A small-molecule ligand and the protein it binds are described below.
Small molecule (SMILES): CCS(=O)(=O)NC1CCN(C(=O)CNc2cc(I)c(Cl)cc2OC)CC1

Sequence of chain 1.A:
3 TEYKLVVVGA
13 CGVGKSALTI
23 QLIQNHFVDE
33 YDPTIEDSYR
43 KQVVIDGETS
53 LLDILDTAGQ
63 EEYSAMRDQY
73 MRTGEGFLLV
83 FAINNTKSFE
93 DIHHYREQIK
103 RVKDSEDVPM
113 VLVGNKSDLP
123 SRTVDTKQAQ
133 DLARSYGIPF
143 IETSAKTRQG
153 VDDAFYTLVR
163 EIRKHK

Binding-site contacts:
Ligand atom C25 contacts residue MET73 of chain 1.A at 3.5 Å (hydrophobic).
Ligand atom C26 contacts residue VAL10 of chain 1.A at 3.6 Å (hydrophobic).
Ligand atom C21 contacts residue CYS13 of chain 1.A at 3.7 Å (hydrophobic).
Ligand atom I04 contacts residue GLU63 of chain 1.A at 3.9 Å.
Ligand atom CL1 contacts residue MET73 of chain 1.A at 4.0 Å.
Ligand atom O18 contacts residue GLU64 of chain 1.A at 3.3 Å.
Ligand atom O24 contacts residue GLN100 of chain 1.A at 3.3 Å (h-bond).
Ligand atom C12 contacts residue ARG69 of chain 1.A at 3.8 Å.
Ligand atom C25 contacts residue GLN100 of chain 1.A at 3.1 Å.
Ligand atom CL1 contacts residue TYR72 of chain 1.A at 3.5 Å.
Ligand atom S15 contacts residue GLU63 of chain 1.A at 3.9 Å.
Ligand atom C03 contacts residue VAL10 of chain 1.A at 3.8 Å (hydrophobic).
Ligand atom C13 contacts residue GLU63 of chain 1.A at 3.9 Å.
Ligand atom O22 contacts residue ARG69 of chain 1.A at 3.2 Å (salt-bridge).
Ligand atom I04 contacts residue THR59 of chain 1.A at 3.3 Å.
Ligand atom C11 contacts residue ARG69 of chain 1.A at 3.7 Å.
Ligand atom N14 contacts residue GLU63 of chain 1.A at 2.9 Å (salt-bridge).
Ligand atom C05 contacts residue VAL10 of chain 1.A at 3.9 Å (hydrophobic).
Ligand atom C20 contacts residue GLU63 of chain 1.A at 3.7 Å.
Ligand atom C02 contacts residue VAL10 of chain 1.A at 3.5 Å (hydrophobic).
Ligand atom O19 contacts residue GLU63 of chain 1.A at 3.7 Å.
Ligand atom C08 contacts residue GLY11 of chain 1.A at 3.2 Å.
Ligand atom C21 contacts residue GLY11 of chain 1.A at 3.6 Å.
Ligand atom N07 contacts residue GLY11 of chain 1.A at 3.8 Å.
Ligand atom I04 contacts residue VAL9 of chain 1.A at 4.0 Å.
Ligand atom C05 contacts residue GLY11 of chain 1.A at 3.9 Å.
Ligand atom C12 contacts residue GLU63 of chain 1.A at 3.6 Å.
Ligand atom C17 contacts residue CYS13 of chain 1.A at 1.8 Å (hydrophobic).
Ligand atom C25 contacts residue ILE101 of chain 1.A at 3.9 Å (hydrophobic).
Ligand atom N07 contacts residue TYR97 of chain 1.A at 3.3 Å.
Ligand atom C02 contacts residue ARG69 of chain 1.A at 3.9 Å.
Ligand atom C06 contacts residue VAL10 of chain 1.A at 3.9 Å (hydrophobic).
Ligand atom CL1 contacts residue ARG69 of chain 1.A at 3.8 Å.
Ligand atom C25 contacts residue TYR97 of chain 1.A at 3.4 Å (hydrophobic).
Ligand atom C03 contacts residue ARG69 of chain 1.A at 3.8 Å.
Ligand atom C16 contacts residue CYS13 of chain 1.A at 2.7 Å (hydrophobic).
Ligand atom C20 contacts residue CYS13 of chain 1.A at 3.8 Å (hydrophobic).
Ligand atom O24 contacts residue TYR97 of chain 1.A at 3.5 Å.
Ligand atom C23 contacts residue VAL10 of chain 1.A at 3.9 Å (hydrophobic).
Ligand atom C08 contacts residue TYR97 of chain 1.A at 3.4 Å (hydrophobic).